Binding-site contacts:
Ligand atom CL1 contacts residue LEU25 of chain 51.C at 3.7 Å.
Ligand atom N3A contacts residue PRO174 of chain 51.A at 3.3 Å (h-bond).
Ligand atom C5 contacts residue TYR128 of chain 51.A at 3.8 Å (hydrophobic).
Ligand atom C3C contacts residue ILE104 of chain 51.A at 3.7 Å (hydrophobic).
Ligand atom C4B contacts residue TYR152 of chain 51.A at 3.6 Å (hydrophobic).
Ligand atom C31 contacts residue LEU106 of chain 51.A at 4.0 Å (hydrophobic).
Ligand atom CL2 contacts residue ILE104 of chain 51.A at 3.5 Å.
Ligand atom C2A contacts residue TYR152 of chain 51.A at 3.8 Å (hydrophobic).
Ligand atom CL2 contacts residue TYR128 of chain 51.A at 3.2 Å.
Ligand atom C5A contacts residue ALA150 of chain 51.A at 3.5 Å (hydrophobic).
Ligand atom C3C contacts residue TYR152 of chain 51.A at 3.8 Å (hydrophobic).
Ligand atom C5B contacts residue TYR152 of chain 51.A at 3.7 Å (hydrophobic).
Ligand atom C2B contacts residue MET224 of chain 51.A at 4.0 Å (hydrophobic).
Ligand atom CL1 contacts residue VAL188 of chain 51.A at 3.7 Å.
Ligand atom C5A contacts residue PHE186 of chain 51.A at 4.0 Å (hydrophobic).
Ligand atom C1C contacts residue TYR128 of chain 51.A at 3.3 Å (hydrophobic).
Ligand atom N3A contacts residue ALA24 of chain 51.C at 3.8 Å.
Ligand atom C4B contacts residue PHE186 of chain 51.A at 3.9 Å (hydrophobic).
Ligand atom O1 contacts residue ILE104 of chain 51.A at 3.4 Å.
Ligand atom CL1 contacts residue TYR152 of chain 51.A at 3.9 Å.
Ligand atom C2B contacts residue TYR128 of chain 51.A at 3.9 Å (hydrophobic).
Ligand atom C4A contacts residue ALA150 of chain 51.A at 4.0 Å (hydrophobic).
Ligand atom C3 contacts residue LEU106 of chain 51.A at 3.8 Å (hydrophobic).
Ligand atom C2A contacts residue PHE186 of chain 51.A at 3.8 Å (hydrophobic).
Ligand atom O1 contacts residue MET221 of chain 51.A at 3.5 Å (h-bond).
Ligand atom C4A contacts residue PRO174 of chain 51.A at 3.0 Å (hydrophobic).
Ligand atom CL2 contacts residue MET224 of chain 51.A at 3.4 Å.
Ligand atom C2C contacts residue VAL191 of chain 51.A at 4.0 Å (hydrophobic).
Ligand atom C4A contacts residue SER175 of chain 51.A at 3.8 Å.
Ligand atom O1B contacts residue VAL188 of chain 51.A at 3.7 Å.
Ligand atom N3A contacts residue TYR152 of chain 51.A at 4.0 Å.
Ligand atom C1B contacts residue VAL188 of chain 51.A at 4.0 Å (hydrophobic).
Ligand atom C6B contacts residue TYR152 of chain 51.A at 3.9 Å (hydrophobic).
Ligand atom O1A contacts residue MET224 of chain 51.A at 3.5 Å (h-bond).
Ligand atom C3B contacts residue MET224 of chain 51.A at 3.6 Å (hydrophobic).
Ligand atom C3B contacts residue PHE186 of chain 51.A at 3.9 Å (hydrophobic).
Ligand atom O1A contacts residue PHE186 of chain 51.A at 3.4 Å.
Ligand atom C5A contacts residue VAL176 of chain 51.A at 3.5 Å (hydrophobic).
Ligand atom C4 contacts residue LEU106 of chain 51.A at 3.9 Å (hydrophobic).
Ligand atom N2 contacts residue MET221 of chain 51.A at 3.5 Å (h-bond).

This small molecule binds to this protein.
Small molecule (SMILES): Cc1cc(CCCOc2c(Cl)cc(C3=NCCO3)cc2Cl)on1

Sequence of chain 51.C:
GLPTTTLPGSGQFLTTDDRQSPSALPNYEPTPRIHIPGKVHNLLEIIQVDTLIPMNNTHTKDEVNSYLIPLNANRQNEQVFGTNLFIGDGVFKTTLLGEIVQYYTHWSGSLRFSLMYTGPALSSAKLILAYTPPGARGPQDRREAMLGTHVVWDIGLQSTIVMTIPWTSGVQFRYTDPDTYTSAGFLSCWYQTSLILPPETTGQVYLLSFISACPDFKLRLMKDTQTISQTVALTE

Sequence of chain 52.C:
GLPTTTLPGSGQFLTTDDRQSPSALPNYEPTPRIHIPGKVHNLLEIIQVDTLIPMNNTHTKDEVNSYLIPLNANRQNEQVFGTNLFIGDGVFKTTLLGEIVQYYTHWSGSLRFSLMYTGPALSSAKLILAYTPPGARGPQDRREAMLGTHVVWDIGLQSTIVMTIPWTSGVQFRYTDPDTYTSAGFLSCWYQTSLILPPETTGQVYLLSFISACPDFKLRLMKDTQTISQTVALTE

Sequence of chain 51.A:
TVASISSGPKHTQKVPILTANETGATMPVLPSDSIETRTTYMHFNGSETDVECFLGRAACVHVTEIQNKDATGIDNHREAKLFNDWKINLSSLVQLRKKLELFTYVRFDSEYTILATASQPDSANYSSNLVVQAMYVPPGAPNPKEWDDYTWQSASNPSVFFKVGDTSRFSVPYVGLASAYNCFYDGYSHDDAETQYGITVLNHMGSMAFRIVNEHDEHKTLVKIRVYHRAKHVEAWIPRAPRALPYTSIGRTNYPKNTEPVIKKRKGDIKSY